Sequence of chain 1.B:
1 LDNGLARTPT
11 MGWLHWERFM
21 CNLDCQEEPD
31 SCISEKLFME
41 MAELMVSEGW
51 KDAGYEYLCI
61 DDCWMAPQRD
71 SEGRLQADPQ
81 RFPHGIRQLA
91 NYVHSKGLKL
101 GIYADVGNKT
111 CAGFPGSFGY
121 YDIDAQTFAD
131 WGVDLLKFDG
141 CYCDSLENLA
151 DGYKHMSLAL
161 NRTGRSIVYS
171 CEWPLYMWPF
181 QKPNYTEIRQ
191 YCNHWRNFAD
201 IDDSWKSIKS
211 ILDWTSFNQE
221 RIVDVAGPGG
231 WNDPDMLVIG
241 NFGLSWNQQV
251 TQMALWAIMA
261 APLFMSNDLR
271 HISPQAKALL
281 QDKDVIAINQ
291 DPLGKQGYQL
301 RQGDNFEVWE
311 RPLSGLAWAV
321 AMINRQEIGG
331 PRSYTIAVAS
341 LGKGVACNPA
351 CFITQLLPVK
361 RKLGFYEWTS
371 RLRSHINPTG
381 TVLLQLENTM

This protein binds this small molecule.
Small molecule (SMILES): OC[C@H]1O[C@@H](O)[C@H](O)[C@@H](O)[C@H]1O

Binding-site contacts:
Ligand atom C5 contacts residue TYR298 of chain 1.B at 3.8 Å (hydrophobic).
Ligand atom O5 contacts residue TYR298 of chain 1.B at 4.3 Å.
Ligand atom C3 contacts residue TYR298 of chain 1.B at 4.2 Å (hydrophobic).
Ligand atom C6 contacts residue VAL223 of chain 1.B at 4.3 Å (hydrophobic).
Ligand atom O4 contacts residue ASP224 of chain 1.B at 3.1 Å (salt-bridge).
Ligand atom C6 contacts residue GLU220 of chain 1.B at 4.4 Å.
Ligand atom C1 contacts residue TYR298 of chain 1.B at 4.0 Å (hydrophobic).
Ligand atom C4 contacts residue ASP224 of chain 1.B at 3.7 Å.
Ligand atom O2 contacts residue TYR298 of chain 1.B at 4.5 Å.
Ligand atom C2 contacts residue LYS343 of chain 1.B at 3.8 Å.
Ligand atom C6 contacts residue TYR298 of chain 1.B at 4.0 Å (hydrophobic).
Ligand atom C5 contacts residue VAL223 of chain 1.B at 4.4 Å (hydrophobic).
Ligand atom O1 contacts residue LYS343 of chain 1.B at 3.5 Å.
Ligand atom O1 contacts residue TYR298 of chain 1.B at 4.5 Å.
Ligand atom C4 contacts residue VAL223 of chain 1.B at 3.9 Å (hydrophobic).
Ligand atom C6 contacts residue GLN219 of chain 1.B at 3.7 Å.
Ligand atom C4 contacts residue TYR298 of chain 1.B at 4.5 Å (hydrophobic).
Ligand atom C3 contacts residue ASP224 of chain 1.B at 3.7 Å.
Ligand atom O6 contacts residue GLN219 of chain 1.B at 3.8 Å.
Ligand atom O2 contacts residue LYS343 of chain 1.B at 2.7 Å (salt-bridge).
Ligand atom O6 contacts residue GLU220 of chain 1.B at 3.5 Å.
Ligand atom C1 contacts residue LYS343 of chain 1.B at 3.8 Å.
Ligand atom O3 contacts residue ASP224 of chain 1.B at 2.8 Å (salt-bridge).